Binding-site contacts:
Ligand atom O5 contacts residue ASN253 of chain 1.F at 2.4 Å (h-bond).
Ligand atom C5 contacts residue ASN253 of chain 1.F at 3.7 Å.
Ligand atom C2 contacts residue SER252 of chain 1.F at 4.1 Å.
Ligand atom C4 contacts residue ASN253 of chain 1.F at 4.2 Å.
Ligand atom N2 contacts residue SER252 of chain 1.F at 4.2 Å.
Ligand atom C7 contacts residue ASN218 of chain 1.G at 4.5 Å.
Ligand atom O7 contacts residue SER252 of chain 1.F at 2.3 Å (h-bond).
Ligand atom C5 contacts residue ASP249 of chain 1.F at 4.5 Å.
Ligand atom C8 contacts residue ASN253 of chain 1.F at 4.1 Å.
Ligand atom O6 contacts residue ASP249 of chain 1.F at 3.2 Å (salt-bridge).
Ligand atom O7 contacts residue ASN218 of chain 1.G at 4.3 Å.
Ligand atom C8 contacts residue ARG206 of chain 1.F at 3.5 Å.
Ligand atom C7 contacts residue ASN253 of chain 1.F at 3.5 Å.
Ligand atom N2 contacts residue ASN253 of chain 1.F at 2.9 Å (h-bond).
Ligand atom C8 contacts residue ASN218 of chain 1.G at 3.9 Å.
Ligand atom C1 contacts residue ASN253 of chain 1.F at 1.4 Å.
Ligand atom C8 contacts residue SER252 of chain 1.F at 3.9 Å.
Ligand atom C7 contacts residue SER252 of chain 1.F at 3.5 Å.
Ligand atom C1 contacts residue ASP249 of chain 1.F at 4.2 Å.
Ligand atom C1 contacts residue PHE209 of chain 1.F at 4.0 Å (hydrophobic).
Ligand atom C6 contacts residue ASP249 of chain 1.F at 3.3 Å.
Ligand atom O5 contacts residue PHE209 of chain 1.F at 4.0 Å.
Ligand atom C3 contacts residue ASN253 of chain 1.F at 3.8 Å.
Ligand atom C2 contacts residue ASN253 of chain 1.F at 2.5 Å.
Ligand atom O5 contacts residue ASP249 of chain 1.F at 4.0 Å.
Ligand atom O7 contacts residue ASN253 of chain 1.F at 3.6 Å.

Sequence of chain 1.G:
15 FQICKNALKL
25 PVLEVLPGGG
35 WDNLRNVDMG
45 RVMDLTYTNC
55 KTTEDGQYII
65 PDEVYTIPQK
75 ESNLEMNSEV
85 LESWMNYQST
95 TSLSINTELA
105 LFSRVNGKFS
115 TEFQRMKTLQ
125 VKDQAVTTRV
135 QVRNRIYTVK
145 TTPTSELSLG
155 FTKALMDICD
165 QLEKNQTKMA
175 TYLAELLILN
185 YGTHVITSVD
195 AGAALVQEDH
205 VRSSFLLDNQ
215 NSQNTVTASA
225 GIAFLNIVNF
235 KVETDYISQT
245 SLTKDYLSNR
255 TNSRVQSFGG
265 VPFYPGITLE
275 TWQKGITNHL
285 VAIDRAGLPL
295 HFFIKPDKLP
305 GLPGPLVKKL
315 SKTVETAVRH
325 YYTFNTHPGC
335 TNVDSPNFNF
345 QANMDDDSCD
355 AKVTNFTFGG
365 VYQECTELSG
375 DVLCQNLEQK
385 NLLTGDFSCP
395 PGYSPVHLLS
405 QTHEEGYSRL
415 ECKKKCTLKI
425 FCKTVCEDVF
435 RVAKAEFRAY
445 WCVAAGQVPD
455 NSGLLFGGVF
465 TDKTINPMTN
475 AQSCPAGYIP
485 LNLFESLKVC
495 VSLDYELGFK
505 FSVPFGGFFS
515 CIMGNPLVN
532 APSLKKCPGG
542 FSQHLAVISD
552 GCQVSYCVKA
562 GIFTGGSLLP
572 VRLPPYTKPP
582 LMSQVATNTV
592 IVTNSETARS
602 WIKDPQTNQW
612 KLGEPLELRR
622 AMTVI

Sequence of chain 1.F:
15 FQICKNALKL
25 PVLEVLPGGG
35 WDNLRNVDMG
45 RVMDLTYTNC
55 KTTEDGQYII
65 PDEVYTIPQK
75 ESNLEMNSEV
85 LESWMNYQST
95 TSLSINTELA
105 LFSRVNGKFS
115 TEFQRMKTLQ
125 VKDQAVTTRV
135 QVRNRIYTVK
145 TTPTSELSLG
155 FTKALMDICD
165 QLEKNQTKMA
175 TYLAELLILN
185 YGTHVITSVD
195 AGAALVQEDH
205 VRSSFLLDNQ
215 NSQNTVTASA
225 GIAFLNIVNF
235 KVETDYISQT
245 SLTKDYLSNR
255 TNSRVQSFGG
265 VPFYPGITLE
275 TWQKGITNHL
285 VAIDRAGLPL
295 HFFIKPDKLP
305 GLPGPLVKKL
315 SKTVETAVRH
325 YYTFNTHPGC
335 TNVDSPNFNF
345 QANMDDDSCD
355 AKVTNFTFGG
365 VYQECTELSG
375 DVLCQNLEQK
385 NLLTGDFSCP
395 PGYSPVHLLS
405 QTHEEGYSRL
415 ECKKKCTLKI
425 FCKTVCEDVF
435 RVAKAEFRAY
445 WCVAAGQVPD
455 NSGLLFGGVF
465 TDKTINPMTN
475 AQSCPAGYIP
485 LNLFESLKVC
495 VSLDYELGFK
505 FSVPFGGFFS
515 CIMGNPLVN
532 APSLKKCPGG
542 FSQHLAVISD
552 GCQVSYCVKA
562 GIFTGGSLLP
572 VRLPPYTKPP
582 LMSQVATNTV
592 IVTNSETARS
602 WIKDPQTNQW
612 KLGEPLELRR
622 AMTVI

A small-molecule ligand and the protein it binds are described below.
Small molecule (SMILES): CC(=O)N[C@@H]1[C@@H](O)[C@H](O)[C@@H](CO)O[C@H]1O